A small-molecule ligand and the protein it binds are described below.
Small molecule (SMILES): Nc1ncnc2c1ncn2[C@@H]1O[C@H](CO[P](=O)(O)O[P](=O)(O)CP(=O)(O)O)[C@@H](O)[C@H]1O

Sequence of chain 1.F:
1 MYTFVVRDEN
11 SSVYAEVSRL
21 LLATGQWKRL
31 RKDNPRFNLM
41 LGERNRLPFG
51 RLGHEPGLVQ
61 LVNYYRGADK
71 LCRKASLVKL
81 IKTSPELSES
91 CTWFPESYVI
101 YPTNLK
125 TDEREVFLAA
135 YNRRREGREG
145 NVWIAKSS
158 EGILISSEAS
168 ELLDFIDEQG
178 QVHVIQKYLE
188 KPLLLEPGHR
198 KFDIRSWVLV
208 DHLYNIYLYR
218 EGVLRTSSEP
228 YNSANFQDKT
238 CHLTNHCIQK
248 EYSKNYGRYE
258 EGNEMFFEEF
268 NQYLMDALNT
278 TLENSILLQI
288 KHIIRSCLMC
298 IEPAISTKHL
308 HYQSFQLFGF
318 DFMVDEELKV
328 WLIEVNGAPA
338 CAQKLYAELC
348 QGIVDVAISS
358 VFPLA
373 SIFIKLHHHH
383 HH

Binding-site contacts:
Ligand atom O2B contacts residue LYS74 of chain 1.F at 3.2 Å (salt-bridge).
Ligand atom O1A contacts residue ILE330 of chain 1.F at 3.2 Å.
Ligand atom O1G contacts residue GLU331 of chain 1.F at 2.9 Å (salt-bridge).
Ligand atom O2' contacts residue HIS239 of chain 1.F at 3.5 Å (h-bond).
Ligand atom C2 contacts residue TYR185 of chain 1.F at 3.4 Å (hydrophobic).
Ligand atom C8 contacts residue LYS150 of chain 1.F at 3.5 Å.
Ligand atom N7 contacts residue GLN183 of chain 1.F at 3.4 Å (h-bond).
Ligand atom O3A contacts residue GLU331 of chain 1.F at 3.1 Å (salt-bridge).
Ligand atom O1A contacts residue GLU331 of chain 1.F at 3.8 Å.
Ligand atom O3' contacts residue THR241 of chain 1.F at 2.4 Å (h-bond).
Ligand atom O2A contacts residue LYS150 of chain 1.F at 3.6 Å.
Ligand atom N6 contacts residue ILE148 of chain 1.F at 3.5 Å.
Ligand atom N1 contacts residue LEU186 of chain 1.F at 3.0 Å (h-bond).
Ligand atom O2G contacts residue GLU331 of chain 1.F at 2.6 Å (salt-bridge).
Ligand atom N1 contacts residue LYS184 of chain 1.F at 3.7 Å.
Ligand atom N6 contacts residue LYS184 of chain 1.F at 2.5 Å (salt-bridge).
Ligand atom O2B contacts residue GLU331 of chain 1.F at 2.6 Å (salt-bridge).
Ligand atom O2' contacts residue THR241 of chain 1.F at 3.5 Å (h-bond).
Ligand atom N1 contacts residue TYR185 of chain 1.F at 3.4 Å.
Ligand atom O1G contacts residue ASP318 of chain 1.F at 2.7 Å (salt-bridge).
Ligand atom O2A contacts residue LYS74 of chain 1.F at 3.3 Å.
Ligand atom C3' contacts residue THR241 of chain 1.F at 3.6 Å.
Ligand atom N6 contacts residue LEU186 of chain 1.F at 3.2 Å.
Ligand atom O2G contacts residue ASN333 of chain 1.F at 2.6 Å (h-bond).
Ligand atom N6 contacts residue GLN183 of chain 1.F at 3.0 Å (h-bond).
Ligand atom C6 contacts residue GLN183 of chain 1.F at 3.7 Å.
Ligand atom C6 contacts residue LYS184 of chain 1.F at 3.7 Å.
Ligand atom C2 contacts residue LEU186 of chain 1.F at 3.4 Å (hydrophobic).
Ligand atom PB contacts residue GLU331 of chain 1.F at 3.6 Å.
Ligand atom PG contacts residue GLU331 of chain 1.F at 3.5 Å.
Ligand atom N3 contacts residue TYR185 of chain 1.F at 3.4 Å.
Ligand atom O2' contacts residue LYS198 of chain 1.F at 3.4 Å (salt-bridge).
Ligand atom C6 contacts residue LEU186 of chain 1.F at 3.5 Å (hydrophobic).
Ligand atom N7 contacts residue LYS150 of chain 1.F at 3.0 Å (salt-bridge).
Ligand atom C6 contacts residue ILE148 of chain 1.F at 3.7 Å (hydrophobic).
Ligand atom N3 contacts residue LYS198 of chain 1.F at 3.1 Å (salt-bridge).
Ligand atom O1A contacts residue LYS150 of chain 1.F at 3.3 Å (salt-bridge).
Ligand atom O1G contacts residue ARG222 of chain 1.F at 3.3 Å (salt-bridge).
Ligand atom C2 contacts residue LYS198 of chain 1.F at 3.7 Å.
Ligand atom O3' contacts residue ASP200 of chain 1.F at 3.0 Å (salt-bridge).